Sequence of chain 1.A:
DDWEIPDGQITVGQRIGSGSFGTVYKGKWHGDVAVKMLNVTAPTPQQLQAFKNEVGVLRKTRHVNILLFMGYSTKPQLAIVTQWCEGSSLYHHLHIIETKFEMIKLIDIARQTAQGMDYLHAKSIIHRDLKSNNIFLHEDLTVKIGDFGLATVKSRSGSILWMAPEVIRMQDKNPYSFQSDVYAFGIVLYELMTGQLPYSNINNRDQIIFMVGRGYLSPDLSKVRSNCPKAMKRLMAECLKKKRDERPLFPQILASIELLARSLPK

A protein and the small-molecule ligand that binds it are described below.
Small molecule (SMILES): CCCS(=O)(=O)Nc1ccc(F)c(NC(=O)c2csc3c(N)ncnc23)c1F

Binding-site contacts:
Ligand atom F21 contacts residue ASP175 of chain 1.A at 3.5 Å.
Ligand atom C15 contacts residue LEU95 of chain 1.A at 3.4 Å (hydrophobic).
Ligand atom C11 contacts residue VAL52 of chain 1.A at 3.8 Å (hydrophobic).
Ligand atom O12 contacts residue VAL52 of chain 1.A at 3.6 Å.
Ligand atom C26 contacts residue LEU86 of chain 1.A at 3.1 Å (hydrophobic).
Ligand atom F22 contacts residue VAL52 of chain 1.A at 3.5 Å.
Ligand atom N10 contacts residue CYS113 of chain 1.A at 3.2 Å (h-bond).
Ligand atom C17 contacts residue THR110 of chain 1.A at 3.9 Å.
Ligand atom C27 contacts residue PHE176 of chain 1.A at 3.5 Å (hydrophobic).
Ligand atom C16 contacts residue LYS64 of chain 1.A at 3.7 Å.
Ligand atom F22 contacts residue THR110 of chain 1.A at 3.6 Å.
Ligand atom C3 contacts residue TRP112 of chain 1.A at 3.6 Å (hydrophobic).
Ligand atom C3 contacts residue CYS113 of chain 1.A at 3.9 Å (hydrophobic).
Ligand atom C19 contacts residue THR110 of chain 1.A at 3.7 Å.
Ligand atom N10 contacts residue TRP112 of chain 1.A at 3.5 Å.
Ligand atom N2 contacts residue CYS113 of chain 1.A at 3.0 Å (h-bond).
Ligand atom F21 contacts residue LEU95 of chain 1.A at 3.4 Å.
Ligand atom S7 contacts residue PHE164 of chain 1.A at 3.9 Å.
Ligand atom C1 contacts residue GLN111 of chain 1.A at 3.3 Å.
Ligand atom S23 contacts residue ASP175 of chain 1.A at 3.7 Å.
Ligand atom C28 contacts residue PHE176 of chain 1.A at 3.7 Å (hydrophobic).
Ligand atom F22 contacts residue ALA62 of chain 1.A at 3.6 Å.
Ligand atom O25 contacts residue PHE176 of chain 1.A at 2.8 Å (h-bond).
Ligand atom C28 contacts residue LEU95 of chain 1.A at 3.3 Å (hydrophobic).
Ligand atom C18 contacts residue THR110 of chain 1.A at 3.7 Å.
Ligand atom O25 contacts residue LEU86 of chain 1.A at 3.8 Å.
Ligand atom C1 contacts residue ALA62 of chain 1.A at 3.5 Å (hydrophobic).
Ligand atom C15 contacts residue LYS64 of chain 1.A at 3.9 Å.
Ligand atom C18 contacts residue LYS64 of chain 1.A at 3.5 Å.
Ligand atom N2 contacts residue TRP112 of chain 1.A at 3.6 Å.
Ligand atom N6 contacts residue ALA62 of chain 1.A at 3.5 Å.
Ligand atom N10 contacts residue PHE164 of chain 1.A at 3.4 Å.
Ligand atom F21 contacts residue GLY174 of chain 1.A at 3.8 Å.
Ligand atom F22 contacts residue LYS64 of chain 1.A at 3.5 Å.
Ligand atom C14 contacts residue LEU95 of chain 1.A at 3.9 Å (hydrophobic).
Ligand atom O25 contacts residue GLY177 of chain 1.A at 2.7 Å (h-bond).
Ligand atom O25 contacts residue ASP175 of chain 1.A at 3.2 Å (salt-bridge).
Ligand atom C28 contacts residue PHE97 of chain 1.A at 3.8 Å (hydrophobic).
Ligand atom N20 contacts residue ASP175 of chain 1.A at 2.9 Å (salt-bridge).
Ligand atom C19 contacts residue LYS64 of chain 1.A at 3.7 Å.